This small molecule binds to this protein.
Small molecule (SMILES): CC(=O)N[C@@H]1[C@@H](O)[C@H](O)[C@@H](CO)O[C@H]1O

Binding-site contacts:
Ligand atom C4 contacts residue ASN657 of chain 1.B at 3.9 Å.
Ligand atom O3 contacts residue ASN657 of chain 1.B at 2.8 Å (h-bond).
Ligand atom N2 contacts residue ASN657 of chain 1.B at 3.7 Å.
Ligand atom C2 contacts residue ASN657 of chain 1.B at 3.3 Å.
Ligand atom O7 contacts residue ASN657 of chain 1.B at 2.3 Å (h-bond).
Ligand atom O7 contacts residue VAL656 of chain 1.B at 4.4 Å.
Ligand atom C7 contacts residue ASN657 of chain 1.B at 3.3 Å.
Ligand atom C3 contacts residue ASN657 of chain 1.B at 3.5 Å.
Ligand atom O7 contacts residue TYR655 of chain 1.B at 4.4 Å.

Sequence of chain 1.B:
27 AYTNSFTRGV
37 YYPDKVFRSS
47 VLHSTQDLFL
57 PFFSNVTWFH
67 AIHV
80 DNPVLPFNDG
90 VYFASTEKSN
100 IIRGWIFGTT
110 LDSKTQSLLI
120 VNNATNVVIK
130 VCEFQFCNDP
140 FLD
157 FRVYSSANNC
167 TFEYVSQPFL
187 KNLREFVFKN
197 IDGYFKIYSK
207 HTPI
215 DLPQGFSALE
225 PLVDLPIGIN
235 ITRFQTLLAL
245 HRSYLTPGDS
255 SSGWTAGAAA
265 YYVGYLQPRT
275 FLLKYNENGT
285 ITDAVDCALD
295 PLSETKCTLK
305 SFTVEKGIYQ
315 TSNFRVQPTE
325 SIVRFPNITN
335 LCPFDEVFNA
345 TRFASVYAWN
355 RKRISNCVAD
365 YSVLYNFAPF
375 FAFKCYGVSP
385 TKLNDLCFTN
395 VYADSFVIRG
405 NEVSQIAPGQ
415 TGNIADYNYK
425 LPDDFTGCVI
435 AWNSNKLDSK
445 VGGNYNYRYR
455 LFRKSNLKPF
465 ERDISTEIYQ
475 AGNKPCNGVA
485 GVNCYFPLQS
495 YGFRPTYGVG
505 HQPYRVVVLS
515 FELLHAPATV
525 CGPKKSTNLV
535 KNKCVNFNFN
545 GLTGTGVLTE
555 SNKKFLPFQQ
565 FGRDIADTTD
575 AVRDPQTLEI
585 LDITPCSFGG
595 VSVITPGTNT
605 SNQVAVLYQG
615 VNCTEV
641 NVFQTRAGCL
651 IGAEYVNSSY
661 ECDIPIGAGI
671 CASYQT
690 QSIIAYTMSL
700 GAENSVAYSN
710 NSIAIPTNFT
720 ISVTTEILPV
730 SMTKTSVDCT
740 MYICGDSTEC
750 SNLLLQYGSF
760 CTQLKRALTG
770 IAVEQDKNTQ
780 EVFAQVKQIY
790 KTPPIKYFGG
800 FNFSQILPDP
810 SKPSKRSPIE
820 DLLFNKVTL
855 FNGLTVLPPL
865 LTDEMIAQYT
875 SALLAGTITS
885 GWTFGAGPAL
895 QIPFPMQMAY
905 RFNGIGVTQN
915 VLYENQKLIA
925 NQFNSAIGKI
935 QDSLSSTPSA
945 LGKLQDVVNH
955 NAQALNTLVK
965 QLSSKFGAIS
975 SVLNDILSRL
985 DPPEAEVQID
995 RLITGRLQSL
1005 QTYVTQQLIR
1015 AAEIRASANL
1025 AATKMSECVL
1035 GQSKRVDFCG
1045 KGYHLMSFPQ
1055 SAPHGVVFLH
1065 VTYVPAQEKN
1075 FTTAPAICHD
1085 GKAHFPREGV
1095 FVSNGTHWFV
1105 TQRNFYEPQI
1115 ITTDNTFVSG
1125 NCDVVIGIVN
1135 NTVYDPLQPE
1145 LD